Sequence of chain 1.A:
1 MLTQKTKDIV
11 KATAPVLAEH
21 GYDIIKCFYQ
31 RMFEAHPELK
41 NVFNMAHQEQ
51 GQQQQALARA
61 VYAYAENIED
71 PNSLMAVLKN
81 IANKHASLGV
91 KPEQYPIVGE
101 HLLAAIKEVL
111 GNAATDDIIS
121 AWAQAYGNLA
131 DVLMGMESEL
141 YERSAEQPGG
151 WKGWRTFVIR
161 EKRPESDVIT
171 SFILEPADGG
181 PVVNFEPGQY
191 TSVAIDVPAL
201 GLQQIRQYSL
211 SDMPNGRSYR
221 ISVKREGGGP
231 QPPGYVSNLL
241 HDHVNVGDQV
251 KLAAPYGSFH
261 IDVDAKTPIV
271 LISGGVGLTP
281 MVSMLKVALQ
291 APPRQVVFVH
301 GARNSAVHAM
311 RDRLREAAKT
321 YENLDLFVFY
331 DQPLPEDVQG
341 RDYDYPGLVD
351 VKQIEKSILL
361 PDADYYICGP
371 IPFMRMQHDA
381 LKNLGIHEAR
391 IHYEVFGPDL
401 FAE

This small molecule binds to this protein.
Small molecule (SMILES): Clc1ccc(COC(Cn2ccnc2)c2ccc(Cl)cc2Cl)cc1

Binding-site contacts:
Ligand atom C19 contacts residue PHE28 of chain 1.A at 4.0 Å (hydrophobic).
Ligand atom C16 contacts residue GLN53 of chain 1.A at 3.5 Å.
Ligand atom C3 contacts residue HEM1 of chain 1.C at 2.9 Å.
Ligand atom N1 contacts residue HEM1 of chain 1.C at 4.0 Å.
Ligand atom C11 contacts residue LEU102 of chain 1.A at 3.1 Å (hydrophobic).
Ligand atom CL8 contacts residue GLN53 of chain 1.A at 3.1 Å.
Ligand atom O20 contacts residue LEU102 of chain 1.A at 4.0 Å.
Ligand atom C9 contacts residue LEU102 of chain 1.A at 3.0 Å (hydrophobic).
Ligand atom CL2 contacts residue ALA105 of chain 1.A at 3.8 Å.
Ligand atom CL4 contacts residue ILE25 of chain 1.A at 3.6 Å.
Ligand atom N19 contacts residue HEM1 of chain 1.C at 2.0 Å.
Ligand atom CL2 contacts residue ILE25 of chain 1.A at 4.0 Å.
Ligand atom C10 contacts residue LEU102 of chain 1.A at 3.1 Å (hydrophobic).
Ligand atom C7 contacts residue PHE43 of chain 1.A at 3.8 Å (hydrophobic).
Ligand atom C2 contacts residue LEU102 of chain 1.A at 3.6 Å (hydrophobic).
Ligand atom CL8 contacts residue ALA56 of chain 1.A at 3.5 Å.
Ligand atom C8 contacts residue LEU102 of chain 1.A at 3.9 Å (hydrophobic).
Ligand atom C1 contacts residue LEU102 of chain 1.A at 3.5 Å (hydrophobic).
Ligand atom C8 contacts residue LEU57 of chain 1.A at 3.6 Å (hydrophobic).
Ligand atom CL2 contacts residue PHE28 of chain 1.A at 3.2 Å.
Ligand atom C13 contacts residue ILE24 of chain 1.A at 3.6 Å (hydrophobic).
Ligand atom C6 contacts residue PHE43 of chain 1.A at 3.5 Å (hydrophobic).
Ligand atom CL4 contacts residue PHE28 of chain 1.A at 3.8 Å.
Ligand atom C17 contacts residue HEM1 of chain 1.C at 3.8 Å.
Ligand atom C1 contacts residue LEU57 of chain 1.A at 3.6 Å (hydrophobic).
Ligand atom C13 contacts residue LEU102 of chain 1.A at 3.4 Å (hydrophobic).
Ligand atom C13 contacts residue LEU57 of chain 1.A at 3.6 Å (hydrophobic).
Ligand atom C11 contacts residue ILE24 of chain 1.A at 3.4 Å (hydrophobic).
Ligand atom C15 contacts residue GLN53 of chain 1.A at 3.4 Å.
Ligand atom CL2 contacts residue LEU102 of chain 1.A at 4.0 Å.
Ligand atom C21 contacts residue HEM1 of chain 1.C at 4.0 Å.
Ligand atom C6 contacts residue HEM1 of chain 1.C at 3.1 Å.
Ligand atom N19 contacts residue HIS85 of chain 1.A at 4.1 Å.
Ligand atom CL8 contacts residue LEU57 of chain 1.A at 4.0 Å.
Ligand atom C8 contacts residue DGG1 of chain 1.E at 3.3 Å.
Ligand atom O20 contacts residue DGG1 of chain 1.E at 4.0 Å.
Ligand atom C7 contacts residue TYR29 of chain 1.A at 3.9 Å (hydrophobic).
Ligand atom C2 contacts residue LEU57 of chain 1.A at 3.1 Å (hydrophobic).
Ligand atom CL2 contacts residue ILE24 of chain 1.A at 2.3 Å.
Ligand atom C9 contacts residue PHE28 of chain 1.A at 3.9 Å (hydrophobic).